The small molecule below binds the protein below.
Small molecule (SMILES): CC(=O)N[C@@H]1[C@@H](O)[C@H](O)[C@@H](CO)O[C@H]1O

Binding-site contacts:
Ligand atom N2 contacts residue ASN295 of chain 6.B at 3.0 Å (h-bond).
Ligand atom O6 contacts residue ASN295 of chain 6.B at 3.6 Å.
Ligand atom C3 contacts residue ASN295 of chain 6.B at 3.7 Å.
Ligand atom C5 contacts residue ASN295 of chain 6.B at 3.7 Å.
Ligand atom C2 contacts residue ASN295 of chain 6.B at 2.5 Å.
Ligand atom O6 contacts residue SER296 of chain 6.B at 4.3 Å.
Ligand atom C6 contacts residue ASN295 of chain 6.B at 4.4 Å.
Ligand atom O5 contacts residue ASN295 of chain 6.B at 2.3 Å (h-bond).
Ligand atom C7 contacts residue ASN295 of chain 6.B at 4.2 Å.
Ligand atom C4 contacts residue ASN295 of chain 6.B at 4.2 Å.
Ligand atom C1 contacts residue ASN295 of chain 6.B at 1.4 Å.
Ligand atom O6 contacts residue SER297 of chain 6.B at 3.7 Å.

Sequence of chain 6.B:
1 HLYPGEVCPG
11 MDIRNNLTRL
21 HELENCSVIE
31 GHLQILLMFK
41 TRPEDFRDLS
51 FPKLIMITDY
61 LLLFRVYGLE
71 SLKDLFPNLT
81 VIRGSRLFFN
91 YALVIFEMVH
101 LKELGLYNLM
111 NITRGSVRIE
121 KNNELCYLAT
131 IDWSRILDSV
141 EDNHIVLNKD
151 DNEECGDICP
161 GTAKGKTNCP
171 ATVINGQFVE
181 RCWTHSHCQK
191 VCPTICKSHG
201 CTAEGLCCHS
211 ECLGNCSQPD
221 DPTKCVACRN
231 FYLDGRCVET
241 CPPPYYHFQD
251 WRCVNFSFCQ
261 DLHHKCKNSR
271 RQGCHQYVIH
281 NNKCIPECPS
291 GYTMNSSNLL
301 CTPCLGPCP